A protein and the small-molecule ligand that binds it are described below.
Small molecule (SMILES): Cc1c(C)c2c(c(C)c1O)CC[C@](C)(CCC[C@@H](C)CCC[C@@H](C)CCCC(C)C)O2

Sequence of chain 1.A:
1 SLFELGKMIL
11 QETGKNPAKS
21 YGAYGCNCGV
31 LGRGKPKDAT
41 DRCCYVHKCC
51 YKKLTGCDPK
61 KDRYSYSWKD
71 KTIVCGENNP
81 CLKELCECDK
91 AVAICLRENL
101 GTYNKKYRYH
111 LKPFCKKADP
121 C

Sequence of chain 1.B:
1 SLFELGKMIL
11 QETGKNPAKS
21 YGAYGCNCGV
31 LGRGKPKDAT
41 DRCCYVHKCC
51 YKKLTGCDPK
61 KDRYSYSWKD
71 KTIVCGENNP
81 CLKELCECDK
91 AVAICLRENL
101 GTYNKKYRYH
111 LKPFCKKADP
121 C

Binding-site contacts:
Ligand atom C5 contacts residue LEU2 of chain 1.A at 4.0 Å (hydrophobic).
Ligand atom C10 contacts residue GLY29 of chain 1.A at 3.8 Å.
Ligand atom C29 contacts residue LEU111 of chain 1.B at 3.8 Å (hydrophobic).
Ligand atom C21 contacts residue LEU2 of chain 1.A at 3.8 Å (hydrophobic).
Ligand atom C8 contacts residue TYR51 of chain 1.A at 3.6 Å (hydrophobic).
Ligand atom C11 contacts residue LEU5 of chain 1.A at 3.6 Å (hydrophobic).
Ligand atom C12 contacts residue VAL30 of chain 1.A at 3.2 Å (hydrophobic).
Ligand atom C17 contacts residue ALA18 of chain 1.A at 3.6 Å (hydrophobic).
Ligand atom C19 contacts residue GLY6 of chain 1.A at 3.5 Å.
Ligand atom C4 contacts residue LEU2 of chain 1.A at 3.5 Å (hydrophobic).
Ligand atom C1 contacts residue LYS7 of chain 1.A at 3.8 Å.
Ligand atom C14 contacts residue TYR21 of chain 1.A at 2.8 Å (hydrophobic).
Ligand atom C13 contacts residue VIT1 of chain 1.I at 3.9 Å.
Ligand atom C14 contacts residue GLY22 of chain 1.A at 3.5 Å.
Ligand atom C6 contacts residue VAL30 of chain 1.A at 3.7 Å (hydrophobic).
Ligand atom C19 contacts residue LEU2 of chain 1.A at 2.7 Å (hydrophobic).
Ligand atom O1 contacts residue LEU2 of chain 1.A at 3.9 Å.
Ligand atom C2 contacts residue GLY29 of chain 1.A at 3.9 Å.
Ligand atom C4 contacts residue GLY29 of chain 1.A at 3.7 Å.
Ligand atom C3 contacts residue LEU2 of chain 1.A at 3.6 Å (hydrophobic).
Ligand atom C10 contacts residue LEU5 of chain 1.A at 3.9 Å (hydrophobic).
Ligand atom C26 contacts residue PRO17 of chain 1.A at 3.5 Å (hydrophobic).
Ligand atom C17 contacts residue PRO17 of chain 1.A at 3.5 Å (hydrophobic).
Ligand atom C3 contacts residue GLY29 of chain 1.A at 3.5 Å.
Ligand atom O1 contacts residue GLY29 of chain 1.A at 3.8 Å.
Ligand atom C16 contacts residue PRO17 of chain 1.A at 3.8 Å (hydrophobic).
Ligand atom C25 contacts residue PRO17 of chain 1.A at 3.5 Å (hydrophobic).
Ligand atom C14 contacts residue GLY29 of chain 1.A at 3.0 Å.
Ligand atom C13 contacts residue VAL30 of chain 1.A at 3.6 Å (hydrophobic).
Ligand atom C20 contacts residue GLY6 of chain 1.A at 3.9 Å.
Ligand atom C28 contacts residue LEU111 of chain 1.B at 3.5 Å (hydrophobic).
Ligand atom C21 contacts residue GLY6 of chain 1.A at 3.3 Å.
Ligand atom C5 contacts residue VAL30 of chain 1.A at 3.6 Å (hydrophobic).
Ligand atom C14 contacts residue CYS28 of chain 1.A at 3.8 Å (hydrophobic).
Ligand atom C28 contacts residue ASN16 of chain 1.A at 3.4 Å.
Ligand atom C12 contacts residue VIT1 of chain 1.I at 3.9 Å.
Ligand atom C1 contacts residue PHE3 of chain 1.A at 3.2 Å (hydrophobic).
Ligand atom C16 contacts residue GLY22 of chain 1.A at 3.9 Å.
Ligand atom C20 contacts residue PRO17 of chain 1.A at 3.8 Å (hydrophobic).
Ligand atom C9 contacts residue GLY29 of chain 1.A at 3.9 Å.